A small-molecule ligand and the protein it binds are described below.
Small molecule (SMILES): CN[C@@H]1[C@@H](O)[C@@H](O[C@@H]2[C@@H](O)[C@H](O[C@H]3O[C@H](CN)[C@@H](O)[C@H](O)[C@H]3N)[C@@H](N)C[C@H]2N)O[C@H](CO)[C@H]1O

Binding-site contacts:
Ligand atom O17 contacts residue LEU228 of chain 1.A at 2.7 Å (h-bond).
Ligand atom N32 contacts residue GLU118 of chain 1.A at 2.5 Å (salt-bridge).
Ligand atom O14 contacts residue ARG301 of chain 1.A at 3.6 Å.
Ligand atom N18 contacts residue SER215 of chain 1.A at 2.8 Å (h-bond).
Ligand atom C15 contacts residue LEU228 of chain 1.A at 3.1 Å (hydrophobic).
Ligand atom C25 contacts residue ASP115 of chain 1.A at 3.6 Å.
Ligand atom O19 contacts residue ASN255 of chain 1.A at 3.4 Å (h-bond).
Ligand atom O30 contacts residue VAL116 of chain 1.A at 3.4 Å (h-bond).
Ligand atom C71 contacts residue SER215 of chain 1.A at 3.3 Å.
Ligand atom O31 contacts residue VAL116 of chain 1.A at 2.9 Å (h-bond).
Ligand atom C09 contacts residue ARG301 of chain 1.A at 3.5 Å.
Ligand atom C71 contacts residue ASP127 of chain 1.A at 3.3 Å.
Ligand atom O31 contacts residue GLU117 of chain 1.A at 3.8 Å.
Ligand atom N18 contacts residue ASN214 of chain 1.A at 2.9 Å (h-bond).
Ligand atom O19 contacts residue GLU131 of chain 1.A at 2.5 Å (salt-bridge).
Ligand atom O16 contacts residue GLU229 of chain 1.A at 3.8 Å.
Ligand atom C10 contacts residue GLU131 of chain 1.A at 3.4 Å.
Ligand atom O17 contacts residue PRO216 of chain 1.A at 3.6 Å.
Ligand atom C71 contacts residue ASN214 of chain 1.A at 3.2 Å.
Ligand atom O19 contacts residue ASN214 of chain 1.A at 3.8 Å.
Ligand atom O20 contacts residue TRP130 of chain 1.A at 3.8 Å.
Ligand atom O31 contacts residue GLU118 of chain 1.A at 3.2 Å (salt-bridge).
Ligand atom O30 contacts residue GLU117 of chain 1.A at 3.8 Å.
Ligand atom C15 contacts residue GLU229 of chain 1.A at 3.6 Å.
Ligand atom C24 contacts residue ASP115 of chain 1.A at 3.8 Å.
Ligand atom C09 contacts residue GLU131 of chain 1.A at 3.8 Å.
Ligand atom O30 contacts residue ASP115 of chain 1.A at 2.7 Å (salt-bridge).
Ligand atom C04 contacts residue TRP130 of chain 1.A at 3.5 Å (hydrophobic).
Ligand atom O31 contacts residue GLN121 of chain 1.A at 3.1 Å (h-bond).
Ligand atom O14 contacts residue ASN218 of chain 1.A at 3.3 Å.
Ligand atom C15 contacts residue ASN218 of chain 1.A at 3.6 Å.
Ligand atom C24 contacts residue TRP130 of chain 1.A at 3.8 Å (hydrophobic).
Ligand atom O21 contacts residue TRP130 of chain 1.A at 3.5 Å (h-bond).
Ligand atom O08 contacts residue TRP130 of chain 1.A at 3.8 Å.
Ligand atom C23 contacts residue GLU118 of chain 1.A at 3.6 Å.
Ligand atom O16 contacts residue ASN218 of chain 1.A at 3.3 Å (h-bond).
Ligand atom C10 contacts residue ARG301 of chain 1.A at 3.8 Å.
Ligand atom N07 contacts residue GLU131 of chain 1.A at 3.2 Å (salt-bridge).
Ligand atom C12 contacts residue LEU228 of chain 1.A at 3.5 Å (hydrophobic).
Ligand atom C71 contacts residue SAH1 of chain 1.B at 3.3 Å.

Sequence of chain 1.A:
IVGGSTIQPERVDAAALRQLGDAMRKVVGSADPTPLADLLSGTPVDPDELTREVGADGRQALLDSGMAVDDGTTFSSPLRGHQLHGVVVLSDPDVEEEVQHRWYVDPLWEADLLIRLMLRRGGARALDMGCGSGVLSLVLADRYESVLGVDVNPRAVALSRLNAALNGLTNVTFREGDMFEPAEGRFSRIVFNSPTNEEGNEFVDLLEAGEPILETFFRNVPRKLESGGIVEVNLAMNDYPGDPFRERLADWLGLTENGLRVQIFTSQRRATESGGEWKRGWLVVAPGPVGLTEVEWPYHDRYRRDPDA